The protein below binds the small molecule below.
Small molecule (SMILES): CC(=O)N[C@H]1[C@H](O[C@H]2[C@H](O)[C@@H](NC(C)=O)CO[C@@H]2CO)O[C@H](CO)[C@@H](O[C@@H]2O[C@H](CO)[C@@H](O)[C@H](O[C@H]3O[C@H](CO)[C@@H](O)[C@H](O)[C@@H]3O[C@H]3O[C@H](CO)[C@@H](O)[C@H](O)[C@@H]3O)[C@@H]2O)[C@@H]1O

Sequence of chain 2.A:
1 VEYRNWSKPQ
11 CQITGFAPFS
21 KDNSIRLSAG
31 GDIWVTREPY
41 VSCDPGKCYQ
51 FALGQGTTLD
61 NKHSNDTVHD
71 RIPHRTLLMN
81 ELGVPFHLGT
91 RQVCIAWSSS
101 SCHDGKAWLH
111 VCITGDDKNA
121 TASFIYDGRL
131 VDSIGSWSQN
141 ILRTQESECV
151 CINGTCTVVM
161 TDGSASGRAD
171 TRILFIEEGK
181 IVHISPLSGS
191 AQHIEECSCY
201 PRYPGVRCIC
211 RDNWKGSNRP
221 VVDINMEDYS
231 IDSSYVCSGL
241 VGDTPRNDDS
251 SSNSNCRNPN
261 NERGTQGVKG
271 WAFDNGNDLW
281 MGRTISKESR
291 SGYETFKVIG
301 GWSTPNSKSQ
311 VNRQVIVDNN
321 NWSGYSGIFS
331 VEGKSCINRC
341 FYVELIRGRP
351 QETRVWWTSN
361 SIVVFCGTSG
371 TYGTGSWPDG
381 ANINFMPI

Sequence of chain 2.B:
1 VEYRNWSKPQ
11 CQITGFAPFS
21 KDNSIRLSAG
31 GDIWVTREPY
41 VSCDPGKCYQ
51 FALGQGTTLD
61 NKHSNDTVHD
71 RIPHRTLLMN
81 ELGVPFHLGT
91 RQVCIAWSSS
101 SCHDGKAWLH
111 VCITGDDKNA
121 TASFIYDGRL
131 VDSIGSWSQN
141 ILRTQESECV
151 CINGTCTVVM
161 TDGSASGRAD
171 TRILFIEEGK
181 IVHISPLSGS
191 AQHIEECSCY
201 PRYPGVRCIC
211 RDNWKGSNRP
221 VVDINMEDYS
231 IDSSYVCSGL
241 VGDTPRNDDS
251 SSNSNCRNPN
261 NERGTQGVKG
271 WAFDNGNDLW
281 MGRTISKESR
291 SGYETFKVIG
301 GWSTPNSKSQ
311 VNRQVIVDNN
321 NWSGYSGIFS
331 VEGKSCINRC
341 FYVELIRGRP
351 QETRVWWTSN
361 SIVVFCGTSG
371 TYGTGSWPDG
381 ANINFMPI

Binding-site contacts:
Ligand atom O6 contacts residue GLY373 of chain 2.B at 2.8 Å (h-bond).
Ligand atom C8 contacts residue ASN312 of chain 2.B at 3.9 Å.
Ligand atom O4 contacts residue ARG313 of chain 2.B at 3.3 Å (salt-bridge).
Ligand atom O3 contacts residue GLN310 of chain 2.B at 3.5 Å (h-bond).
Ligand atom C1 contacts residue THR374 of chain 2.B at 3.9 Å.
Ligand atom C2 contacts residue ARG313 of chain 2.B at 3.8 Å.
Ligand atom C3 contacts residue GLN310 of chain 2.B at 3.4 Å.
Ligand atom O5 contacts residue ASN312 of chain 2.B at 3.9 Å.
Ligand atom C5 contacts residue ASN119 of chain 2.A at 3.6 Å.
Ligand atom C2 contacts residue GLN310 of chain 2.B at 3.7 Å.
Ligand atom O2 contacts residue ARG313 of chain 2.B at 3.3 Å.
Ligand atom C1 contacts residue ASN119 of chain 2.A at 1.4 Å.
Ligand atom O6 contacts residue TYR372 of chain 2.B at 3.5 Å.
Ligand atom O5 contacts residue THR374 of chain 2.B at 3.4 Å.
Ligand atom N2 contacts residue ASN119 of chain 2.A at 2.9 Å (h-bond).
Ligand atom O3 contacts residue GLN310 of chain 2.B at 3.4 Å (h-bond).
Ligand atom C3 contacts residue ASN119 of chain 2.A at 3.8 Å.
Ligand atom O2 contacts residue VAL311 of chain 2.B at 3.5 Å.
Ligand atom O4 contacts residue GLN310 of chain 2.B at 3.9 Å.
Ligand atom O2 contacts residue ASN312 of chain 2.B at 3.9 Å.
Ligand atom C6 contacts residue GLY373 of chain 2.B at 3.5 Å.
Ligand atom O2 contacts residue GLN310 of chain 2.B at 2.7 Å (h-bond).
Ligand atom C6 contacts residue VAL311 of chain 2.B at 3.9 Å (hydrophobic).
Ligand atom O4 contacts residue ARG313 of chain 2.B at 3.3 Å (salt-bridge).
Ligand atom O3 contacts residue ASN312 of chain 2.B at 3.0 Å (h-bond).
Ligand atom C4 contacts residue GLN310 of chain 2.B at 3.4 Å.
Ligand atom C3 contacts residue ASN312 of chain 2.B at 3.6 Å.
Ligand atom O4 contacts residue ASN312 of chain 2.B at 3.6 Å (h-bond).
Ligand atom C5 contacts residue GLN310 of chain 2.B at 3.9 Å.
Ligand atom C6 contacts residue GLN310 of chain 2.B at 3.6 Å.
Ligand atom C5 contacts residue ARG313 of chain 2.B at 3.9 Å.
Ligand atom O3 contacts residue VAL311 of chain 2.B at 3.9 Å.
Ligand atom C8 contacts residue TYR372 of chain 2.B at 3.9 Å (hydrophobic).
Ligand atom C7 contacts residue ASN119 of chain 2.A at 3.7 Å.
Ligand atom O6 contacts residue THR374 of chain 2.B at 3.6 Å.
Ligand atom O5 contacts residue ASN119 of chain 2.A at 2.4 Å (h-bond).
Ligand atom O5 contacts residue VAL311 of chain 2.B at 3.8 Å.
Ligand atom C2 contacts residue ASN119 of chain 2.A at 2.4 Å.
Ligand atom O5 contacts residue GLY373 of chain 2.B at 3.4 Å.
Ligand atom C6 contacts residue TYR372 of chain 2.B at 3.5 Å (hydrophobic).